Sequence of chain 1.B:
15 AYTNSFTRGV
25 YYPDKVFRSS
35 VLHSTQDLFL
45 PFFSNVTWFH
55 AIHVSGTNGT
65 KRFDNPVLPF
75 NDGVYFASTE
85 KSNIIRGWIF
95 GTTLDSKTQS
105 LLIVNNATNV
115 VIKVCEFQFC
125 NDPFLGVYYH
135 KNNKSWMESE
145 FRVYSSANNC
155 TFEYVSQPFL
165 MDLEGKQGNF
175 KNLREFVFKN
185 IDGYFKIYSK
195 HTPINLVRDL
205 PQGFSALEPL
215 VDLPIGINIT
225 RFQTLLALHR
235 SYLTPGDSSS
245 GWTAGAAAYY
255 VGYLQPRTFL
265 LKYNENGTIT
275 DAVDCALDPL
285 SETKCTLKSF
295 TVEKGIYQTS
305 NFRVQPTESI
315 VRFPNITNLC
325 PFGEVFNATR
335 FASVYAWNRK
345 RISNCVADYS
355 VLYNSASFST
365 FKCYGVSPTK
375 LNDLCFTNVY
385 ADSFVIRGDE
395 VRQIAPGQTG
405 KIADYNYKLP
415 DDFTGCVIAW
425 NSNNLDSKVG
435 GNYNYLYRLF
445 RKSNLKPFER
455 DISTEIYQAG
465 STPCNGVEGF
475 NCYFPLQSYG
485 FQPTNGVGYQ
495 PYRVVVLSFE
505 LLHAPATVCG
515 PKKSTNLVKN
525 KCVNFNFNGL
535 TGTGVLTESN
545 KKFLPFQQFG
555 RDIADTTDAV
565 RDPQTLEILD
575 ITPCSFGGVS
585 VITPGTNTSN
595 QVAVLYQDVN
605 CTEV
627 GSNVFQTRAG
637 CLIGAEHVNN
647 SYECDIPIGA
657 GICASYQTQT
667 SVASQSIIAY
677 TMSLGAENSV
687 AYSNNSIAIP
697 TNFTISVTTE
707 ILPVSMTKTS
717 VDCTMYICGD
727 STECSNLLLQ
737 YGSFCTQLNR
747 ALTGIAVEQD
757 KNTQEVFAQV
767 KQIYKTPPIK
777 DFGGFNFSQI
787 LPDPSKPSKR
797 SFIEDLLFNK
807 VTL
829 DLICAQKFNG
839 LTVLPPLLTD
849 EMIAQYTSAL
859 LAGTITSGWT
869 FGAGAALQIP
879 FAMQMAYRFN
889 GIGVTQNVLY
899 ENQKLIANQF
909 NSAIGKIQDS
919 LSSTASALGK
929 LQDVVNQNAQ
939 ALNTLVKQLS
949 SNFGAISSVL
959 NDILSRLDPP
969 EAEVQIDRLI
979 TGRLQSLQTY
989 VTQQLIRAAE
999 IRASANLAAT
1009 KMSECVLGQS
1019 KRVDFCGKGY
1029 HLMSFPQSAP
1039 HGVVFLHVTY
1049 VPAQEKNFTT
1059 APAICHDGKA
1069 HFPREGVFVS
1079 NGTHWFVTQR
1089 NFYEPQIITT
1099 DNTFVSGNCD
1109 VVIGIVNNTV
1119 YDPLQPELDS

This protein binds this small molecule.
Small molecule (SMILES): CC(=O)N[C@@H]1[C@@H](O)[C@H](O)[C@@H](CO)O[C@H]1O

Sequence of chain 1.A:
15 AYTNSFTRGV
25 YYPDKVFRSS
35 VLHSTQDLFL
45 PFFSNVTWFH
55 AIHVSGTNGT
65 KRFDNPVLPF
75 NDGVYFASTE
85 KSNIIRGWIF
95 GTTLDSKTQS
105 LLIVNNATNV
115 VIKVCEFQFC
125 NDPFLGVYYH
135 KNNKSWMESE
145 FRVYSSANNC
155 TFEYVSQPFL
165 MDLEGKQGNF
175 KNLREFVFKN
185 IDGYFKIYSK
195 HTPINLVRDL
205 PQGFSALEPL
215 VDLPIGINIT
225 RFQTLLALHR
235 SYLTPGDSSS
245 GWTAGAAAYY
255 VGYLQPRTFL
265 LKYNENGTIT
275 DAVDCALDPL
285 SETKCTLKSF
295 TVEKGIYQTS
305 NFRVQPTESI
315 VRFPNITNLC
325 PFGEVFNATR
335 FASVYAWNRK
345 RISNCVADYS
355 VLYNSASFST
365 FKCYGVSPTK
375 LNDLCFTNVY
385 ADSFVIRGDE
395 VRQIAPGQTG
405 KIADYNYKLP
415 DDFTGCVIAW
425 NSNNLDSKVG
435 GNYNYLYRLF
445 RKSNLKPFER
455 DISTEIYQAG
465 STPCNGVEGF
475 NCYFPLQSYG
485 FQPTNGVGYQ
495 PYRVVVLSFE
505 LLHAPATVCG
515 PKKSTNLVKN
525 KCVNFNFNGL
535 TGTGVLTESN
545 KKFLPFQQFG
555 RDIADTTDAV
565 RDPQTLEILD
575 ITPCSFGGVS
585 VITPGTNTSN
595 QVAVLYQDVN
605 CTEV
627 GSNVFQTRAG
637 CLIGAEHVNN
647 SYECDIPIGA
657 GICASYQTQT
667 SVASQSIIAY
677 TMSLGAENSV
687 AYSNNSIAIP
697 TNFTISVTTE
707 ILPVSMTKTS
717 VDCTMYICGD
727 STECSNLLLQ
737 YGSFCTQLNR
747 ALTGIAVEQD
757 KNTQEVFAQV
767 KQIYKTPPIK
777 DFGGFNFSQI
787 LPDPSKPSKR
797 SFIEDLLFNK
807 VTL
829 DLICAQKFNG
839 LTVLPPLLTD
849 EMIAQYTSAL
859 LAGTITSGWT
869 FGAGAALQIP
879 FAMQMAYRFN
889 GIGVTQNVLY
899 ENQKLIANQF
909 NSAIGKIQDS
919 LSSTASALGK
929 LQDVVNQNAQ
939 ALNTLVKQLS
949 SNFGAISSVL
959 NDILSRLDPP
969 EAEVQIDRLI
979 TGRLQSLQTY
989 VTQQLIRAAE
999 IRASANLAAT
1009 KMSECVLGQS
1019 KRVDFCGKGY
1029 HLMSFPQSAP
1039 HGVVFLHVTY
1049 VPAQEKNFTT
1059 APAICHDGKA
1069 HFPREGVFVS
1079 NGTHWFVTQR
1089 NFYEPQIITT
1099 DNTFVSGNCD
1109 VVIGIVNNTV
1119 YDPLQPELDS

Binding-site contacts:
Ligand atom O5 contacts residue GLN876 of chain 1.A at 4.5 Å.
Ligand atom C1 contacts residue GLN876 of chain 1.A at 4.2 Å.
Ligand atom C4 contacts residue ASN1055 of chain 1.B at 4.2 Å.
Ligand atom C6 contacts residue ALA687 of chain 1.B at 3.8 Å (hydrophobic).
Ligand atom C8 contacts residue LYS1054 of chain 1.B at 3.7 Å.
Ligand atom N2 contacts residue ASN1055 of chain 1.B at 2.9 Å (h-bond).
Ligand atom C5 contacts residue ASN1055 of chain 1.B at 3.7 Å.
Ligand atom C7 contacts residue ASN1055 of chain 1.B at 3.3 Å.
Ligand atom O5 contacts residue ASN1055 of chain 1.B at 2.4 Å (h-bond).
Ligand atom C8 contacts residue ASN1055 of chain 1.B at 3.9 Å.
Ligand atom C3 contacts residue ASN1055 of chain 1.B at 3.8 Å.
Ligand atom O7 contacts residue ASN1055 of chain 1.B at 3.3 Å (h-bond).
Ligand atom C8 contacts residue GLU1053 of chain 1.B at 3.4 Å.
Ligand atom C1 contacts residue ASN1055 of chain 1.B at 1.4 Å.
Ligand atom C2 contacts residue ASN1055 of chain 1.B at 2.5 Å.